This protein binds this small molecule.
Small molecule (SMILES): N[C@@H]1[C@@H]2CC[C@H]1c1cccc(C(F)(F)F)c12

Binding-site contacts:
Ligand atom F1 contacts residue VAL269 of chain 1.A at 3.1 Å.
Ligand atom N1 contacts residue TYR222 of chain 1.A at 3.6 Å.
Ligand atom C3 contacts residue ASN39 of chain 1.A at 3.9 Å.
Ligand atom C2 contacts residue TYR222 of chain 1.A at 3.8 Å (hydrophobic).
Ligand atom F1 contacts residue ARG44 of chain 1.A at 2.9 Å.
Ligand atom C9 contacts residue ASN39 of chain 1.A at 3.7 Å.
Ligand atom F2 contacts residue VAL269 of chain 1.A at 3.7 Å.
Ligand atom C3 contacts residue GLU219 of chain 1.A at 3.3 Å.
Ligand atom C11 contacts residue MET258 of chain 1.A at 3.8 Å (hydrophobic).
Ligand atom C12 contacts residue GLU219 of chain 1.A at 3.9 Å.
Ligand atom F2 contacts residue MET258 of chain 1.A at 3.8 Å.
Ligand atom C6 contacts residue LYS57 of chain 1.A at 3.8 Å.
Ligand atom C11 contacts residue ARG44 of chain 1.A at 3.8 Å.
Ligand atom C3 contacts residue ASP267 of chain 1.A at 3.2 Å.
Ligand atom C7 contacts residue TYR40 of chain 1.A at 3.1 Å (hydrophobic).
Ligand atom C8 contacts residue TYR40 of chain 1.A at 3.3 Å (hydrophobic).
Ligand atom F3 contacts residue MET258 of chain 1.A at 3.2 Å.
Ligand atom C4 contacts residue GLU219 of chain 1.A at 3.8 Å.
Ligand atom C7 contacts residue PHE182 of chain 1.A at 3.7 Å (hydrophobic).
Ligand atom C3 contacts residue TYR222 of chain 1.A at 3.9 Å (hydrophobic).
Ligand atom C2 contacts residue TYR35 of chain 1.A at 3.8 Å (hydrophobic).
Ligand atom C8 contacts residue TYR35 of chain 1.A at 3.2 Å (hydrophobic).
Ligand atom F1 contacts residue MET258 of chain 1.A at 3.8 Å.
Ligand atom C6 contacts residue PHE182 of chain 1.A at 3.6 Å (hydrophobic).
Ligand atom C10 contacts residue PHE182 of chain 1.A at 3.8 Å (hydrophobic).
Ligand atom C10 contacts residue ASN39 of chain 1.A at 3.8 Å.
Ligand atom C12 contacts residue PHE182 of chain 1.A at 3.5 Å (hydrophobic).
Ligand atom F2 contacts residue PHE182 of chain 1.A at 3.4 Å.
Ligand atom C8 contacts residue PHE182 of chain 1.A at 3.9 Å (hydrophobic).
Ligand atom C1 contacts residue TYR35 of chain 1.A at 3.4 Å (hydrophobic).
Ligand atom F3 contacts residue VAL53 of chain 1.A at 3.6 Å.
Ligand atom F2 contacts residue VAL272 of chain 1.A at 3.1 Å.
Ligand atom F3 contacts residue VAL272 of chain 1.A at 3.7 Å.
Ligand atom C9 contacts residue TYR35 of chain 1.A at 3.6 Å (hydrophobic).
Ligand atom C2 contacts residue ASN39 of chain 1.A at 3.5 Å.
Ligand atom C5 contacts residue PHE182 of chain 1.A at 3.7 Å (hydrophobic).
Ligand atom C7 contacts residue LYS57 of chain 1.A at 3.5 Å.
Ligand atom C8 contacts residue ASN39 of chain 1.A at 3.8 Å.
Ligand atom F1 contacts residue ASP267 of chain 1.A at 3.7 Å.
Ligand atom N1 contacts residue GLU219 of chain 1.A at 3.0 Å (salt-bridge).

Sequence of chain 1.A:
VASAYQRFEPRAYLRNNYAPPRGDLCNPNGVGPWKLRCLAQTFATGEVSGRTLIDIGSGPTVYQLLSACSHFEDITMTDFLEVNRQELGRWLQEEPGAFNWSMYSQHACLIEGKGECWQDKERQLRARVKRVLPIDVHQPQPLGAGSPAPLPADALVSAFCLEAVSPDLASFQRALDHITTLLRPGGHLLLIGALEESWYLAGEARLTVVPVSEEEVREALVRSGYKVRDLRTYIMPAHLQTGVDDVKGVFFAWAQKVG